Binding-site contacts:
Ligand atom C2 contacts residue GLU391 of chain 1.A at 3.5 Å.
Ligand atom C5 contacts residue SER397 of chain 1.A at 4.5 Å.
Ligand atom C3 contacts residue ASN312 of chain 1.A at 3.3 Å.
Ligand atom C8 contacts residue PRO399 of chain 1.A at 4.2 Å (hydrophobic).
Ligand atom O5 contacts residue ASN312 of chain 1.A at 2.3 Å (h-bond).
Ligand atom C1 contacts residue SER397 of chain 1.A at 4.0 Å.
Ligand atom C7 contacts residue GLU391 of chain 1.A at 3.0 Å.
Ligand atom C4 contacts residue ASN312 of chain 1.A at 4.1 Å.
Ligand atom C6 contacts residue PRO399 of chain 1.A at 4.2 Å (hydrophobic).
Ligand atom C7 contacts residue PRO399 of chain 1.A at 4.1 Å (hydrophobic).
Ligand atom C1 contacts residue ASN312 of chain 1.A at 1.4 Å.
Ligand atom C2 contacts residue ASN312 of chain 1.A at 2.4 Å.
Ligand atom O7 contacts residue PRO399 of chain 1.A at 3.2 Å.
Ligand atom N2 contacts residue ASN312 of chain 1.A at 3.6 Å (h-bond).
Ligand atom C8 contacts residue GLU391 of chain 1.A at 3.3 Å.
Ligand atom C6 contacts residue SER397 of chain 1.A at 4.1 Å.
Ligand atom O6 contacts residue PRO399 of chain 1.A at 3.9 Å.
Ligand atom C1 contacts residue GLU391 of chain 1.A at 3.7 Å.
Ligand atom O7 contacts residue GLU391 of chain 1.A at 3.4 Å (salt-bridge).
Ligand atom O3 contacts residue ASN312 of chain 1.A at 3.1 Å (h-bond).
Ligand atom C5 contacts residue ASN312 of chain 1.A at 3.6 Å.
Ligand atom O5 contacts residue SER397 of chain 1.A at 3.3 Å (h-bond).
Ligand atom N2 contacts residue GLU391 of chain 1.A at 3.1 Å (salt-bridge).
Ligand atom O6 contacts residue SER397 of chain 1.A at 3.6 Å.

Sequence of chain 1.A:
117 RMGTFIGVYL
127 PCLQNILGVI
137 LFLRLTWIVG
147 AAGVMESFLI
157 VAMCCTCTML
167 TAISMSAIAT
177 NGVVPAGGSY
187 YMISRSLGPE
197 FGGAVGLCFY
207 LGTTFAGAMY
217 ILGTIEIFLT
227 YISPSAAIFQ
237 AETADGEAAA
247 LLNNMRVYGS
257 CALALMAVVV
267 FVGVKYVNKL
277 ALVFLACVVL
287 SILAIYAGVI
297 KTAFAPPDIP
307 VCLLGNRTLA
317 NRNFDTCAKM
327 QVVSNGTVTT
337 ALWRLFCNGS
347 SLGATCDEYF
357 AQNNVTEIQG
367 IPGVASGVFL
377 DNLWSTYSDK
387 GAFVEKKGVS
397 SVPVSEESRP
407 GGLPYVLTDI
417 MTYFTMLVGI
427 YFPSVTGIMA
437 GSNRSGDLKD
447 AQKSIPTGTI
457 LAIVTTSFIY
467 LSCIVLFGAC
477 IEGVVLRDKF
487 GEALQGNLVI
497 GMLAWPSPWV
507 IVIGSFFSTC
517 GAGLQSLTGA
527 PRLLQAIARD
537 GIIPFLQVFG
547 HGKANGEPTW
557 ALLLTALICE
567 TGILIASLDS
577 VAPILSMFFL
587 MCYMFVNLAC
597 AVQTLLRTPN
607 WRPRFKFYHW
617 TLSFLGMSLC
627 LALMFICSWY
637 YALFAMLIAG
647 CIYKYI

The small molecule below binds the protein below.
Small molecule (SMILES): CC(=O)N[C@H]1[C@H](O[C@H]2[C@H](O)[C@@H](NC(C)=O)CO[C@@H]2CO)O[C@H](CO)[C@@H](O[C@@H]2O[C@H](CO)[C@@H](O)[C@H](O)[C@@H]2O)[C@@H]1O